A small-molecule ligand and the protein it binds are described below.
Small molecule (SMILES): CC(=O)N[C@H]1[C@H](O[C@H]2[C@H](O)[C@@H](NC(C)=O)CO[C@@H]2CO)O[C@H](CO)[C@@H](O)[C@@H]1O

Sequence of chain 1.B:
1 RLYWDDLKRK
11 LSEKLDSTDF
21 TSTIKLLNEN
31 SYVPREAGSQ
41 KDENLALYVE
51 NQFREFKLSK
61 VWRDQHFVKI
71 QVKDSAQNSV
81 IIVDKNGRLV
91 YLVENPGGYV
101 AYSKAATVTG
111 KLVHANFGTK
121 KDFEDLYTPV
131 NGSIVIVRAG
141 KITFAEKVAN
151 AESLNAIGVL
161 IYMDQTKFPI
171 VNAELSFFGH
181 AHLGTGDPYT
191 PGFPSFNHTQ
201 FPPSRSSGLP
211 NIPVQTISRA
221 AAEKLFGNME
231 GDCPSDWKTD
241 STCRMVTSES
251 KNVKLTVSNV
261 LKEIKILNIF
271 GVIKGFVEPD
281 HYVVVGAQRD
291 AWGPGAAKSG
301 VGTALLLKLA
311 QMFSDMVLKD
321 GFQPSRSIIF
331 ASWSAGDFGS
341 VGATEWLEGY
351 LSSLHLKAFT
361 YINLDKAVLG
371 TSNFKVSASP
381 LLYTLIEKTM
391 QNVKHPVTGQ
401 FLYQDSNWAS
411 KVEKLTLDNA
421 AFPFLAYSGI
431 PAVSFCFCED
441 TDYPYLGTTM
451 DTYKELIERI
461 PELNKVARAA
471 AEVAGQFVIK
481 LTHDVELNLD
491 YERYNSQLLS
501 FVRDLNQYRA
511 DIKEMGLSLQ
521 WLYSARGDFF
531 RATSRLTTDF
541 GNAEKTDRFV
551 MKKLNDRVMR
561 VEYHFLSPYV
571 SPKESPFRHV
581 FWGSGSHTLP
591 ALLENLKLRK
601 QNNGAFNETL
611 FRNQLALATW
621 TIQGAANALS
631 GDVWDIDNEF

Binding-site contacts:
Ligand atom C6 contacts residue LEU610 of chain 1.B at 4.0 Å (hydrophobic).
Ligand atom O5 contacts residue ASN607 of chain 1.B at 2.3 Å (h-bond).
Ligand atom O7 contacts residue ASN607 of chain 1.B at 3.6 Å (h-bond).
Ligand atom C2 contacts residue ASN607 of chain 1.B at 2.5 Å.
Ligand atom O6 contacts residue LEU610 of chain 1.B at 4.2 Å.
Ligand atom C7 contacts residue ASN607 of chain 1.B at 3.4 Å.
Ligand atom C1 contacts residue LEU610 of chain 1.B at 4.4 Å (hydrophobic).
Ligand atom O5 contacts residue LEU610 of chain 1.B at 3.5 Å.
Ligand atom C3 contacts residue ASN607 of chain 1.B at 3.8 Å.
Ligand atom C5 contacts residue LEU610 of chain 1.B at 4.3 Å (hydrophobic).
Ligand atom C5 contacts residue THR609 of chain 1.B at 3.9 Å.
Ligand atom O5 contacts residue THR609 of chain 1.B at 4.0 Å.
Ligand atom C5 contacts residue ASN607 of chain 1.B at 3.6 Å.
Ligand atom N2 contacts residue ASN607 of chain 1.B at 2.9 Å (h-bond).
Ligand atom C4 contacts residue ASN607 of chain 1.B at 4.2 Å.
Ligand atom C1 contacts residue THR609 of chain 1.B at 4.0 Å.
Ligand atom C8 contacts residue ASN613 of chain 1.B at 4.5 Å.
Ligand atom C1 contacts residue ASN607 of chain 1.B at 1.4 Å.